Binding-site contacts:
Ligand atom CL1 contacts residue HIS87 of chain 1.C at 3.6 Å.
Ligand atom C25 contacts residue LEU45 of chain 1.C at 3.5 Å (hydrophobic).
Ligand atom N3 contacts residue GLY49 of chain 1.C at 3.6 Å.
Ligand atom C14 contacts residue VAL84 of chain 1.C at 3.8 Å (hydrophobic).
Ligand atom C19 contacts residue THR7 of chain 1.C at 3.5 Å.
Ligand atom F contacts residue VAL84 of chain 1.C at 3.6 Å.
Ligand atom C13 contacts residue TYR58 of chain 1.C at 3.4 Å (hydrophobic).
Ligand atom C4 contacts residue VAL84 of chain 1.C at 3.6 Å (hydrophobic).
Ligand atom F contacts residue HIS87 of chain 1.C at 3.1 Å.
Ligand atom C25 contacts residue GLY49 of chain 1.C at 3.8 Å.
Ligand atom O1 contacts residue VAL84 of chain 1.C at 3.8 Å.
Ligand atom N3 contacts residue LEU45 of chain 1.C at 2.8 Å (h-bond).
Ligand atom CL1 contacts residue ILE90 of chain 1.C at 3.9 Å.
Ligand atom C20 contacts residue HIS87 of chain 1.C at 3.7 Å.
Ligand atom C18 contacts residue VAL5 of chain 1.C at 3.9 Å (hydrophobic).
Ligand atom C14 contacts residue TYR58 of chain 1.C at 3.5 Å (hydrophobic).
Ligand atom O3 contacts residue VAL5 of chain 1.C at 3.5 Å.
Ligand atom C24 contacts residue LEU45 of chain 1.C at 3.5 Å (hydrophobic).
Ligand atom C18 contacts residue THR7 of chain 1.C at 3.9 Å.
Ligand atom O1 contacts residue HIS87 of chain 1.C at 2.8 Å (h-bond).
Ligand atom F contacts residue ILE90 of chain 1.C at 3.4 Å.
Ligand atom CL1 contacts residue TYR91 of chain 1.C at 3.6 Å.
Ligand atom C16 contacts residue HIS87 of chain 1.C at 3.7 Å.
Ligand atom C27 contacts residue PHE82 of chain 1.C at 3.8 Å (hydrophobic).
Ligand atom C20 contacts residue LEU45 of chain 1.C at 3.7 Å (hydrophobic).
Ligand atom C27 contacts residue ILE52 of chain 1.C at 3.7 Å (hydrophobic).
Ligand atom CL2 contacts residue ILE52 of chain 1.C at 3.7 Å.
Ligand atom C13 contacts residue GLU60 of chain 1.C at 3.8 Å.
Ligand atom CL2 contacts residue PHE77 of chain 1.C at 3.7 Å.
Ligand atom C26 contacts residue ILE52 of chain 1.C at 3.5 Å (hydrophobic).
Ligand atom CL2 contacts residue LEU48 of chain 1.C at 3.8 Å.
Ligand atom C12 contacts residue LYS85 of chain 1.C at 3.9 Å.
Ligand atom O2 contacts residue LYS85 of chain 1.C at 3.0 Å (salt-bridge).
Ligand atom CL1 contacts residue LEU45 of chain 1.C at 3.7 Å.
Ligand atom C4 contacts residue ILE52 of chain 1.C at 3.6 Å (hydrophobic).
Ligand atom C1 contacts residue GLY49 of chain 1.C at 3.6 Å.
Ligand atom C17 contacts residue VAL5 of chain 1.C at 3.8 Å (hydrophobic).
Ligand atom C21 contacts residue HIS87 of chain 1.C at 3.4 Å.
Ligand atom C25 contacts residue LEU48 of chain 1.C at 3.7 Å (hydrophobic).
Ligand atom C8 contacts residue HIS87 of chain 1.C at 3.9 Å.

The small molecule below binds the protein below.
Small molecule (SMILES): CC(C)(C)C[C@@H]1N[C@@H](C(=O)NC2CCC(O)CC2)[C@H](c2cccc(Cl)c2F)[C@]12C(=O)Nc1cc(Cl)ccc12

Sequence of chain 1.C:
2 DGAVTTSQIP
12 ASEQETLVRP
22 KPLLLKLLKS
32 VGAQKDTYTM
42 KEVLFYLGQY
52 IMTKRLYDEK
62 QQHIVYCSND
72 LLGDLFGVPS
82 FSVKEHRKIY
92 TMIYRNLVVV